A protein and the small-molecule ligand that binds it are described below.
Small molecule (SMILES): Cn1ncc(C(=O)N2CCC2)c1C(=O)NCCc1nc2ccccc2n1C

Sequence of chain 1.D:
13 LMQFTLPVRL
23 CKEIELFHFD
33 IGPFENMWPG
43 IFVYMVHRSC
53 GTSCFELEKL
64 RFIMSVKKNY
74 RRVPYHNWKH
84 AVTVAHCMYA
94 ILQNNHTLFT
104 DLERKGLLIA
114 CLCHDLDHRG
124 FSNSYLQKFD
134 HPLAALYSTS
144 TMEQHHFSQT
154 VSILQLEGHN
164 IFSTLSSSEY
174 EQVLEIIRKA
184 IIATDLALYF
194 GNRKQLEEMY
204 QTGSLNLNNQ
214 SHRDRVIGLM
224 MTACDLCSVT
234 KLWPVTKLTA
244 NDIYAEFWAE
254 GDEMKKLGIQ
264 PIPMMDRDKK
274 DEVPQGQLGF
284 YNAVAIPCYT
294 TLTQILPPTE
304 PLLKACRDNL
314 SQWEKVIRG

Binding-site contacts:
Ligand atom C7 contacts residue TYR247 of chain 1.D at 3.7 Å (hydrophobic).
Ligand atom C9 contacts residue GLY279 of chain 1.D at 3.8 Å.
Ligand atom C8 contacts residue GLU275 of chain 1.D at 3.5 Å.
Ligand atom N5 contacts residue GLY279 of chain 1.D at 3.4 Å.
Ligand atom C15 contacts residue PHE283 of chain 1.D at 3.6 Å (hydrophobic).
Ligand atom O22 contacts residue GLN280 of chain 1.D at 2.9 Å (h-bond).
Ligand atom C1 contacts residue MET267 of chain 1.D at 3.6 Å (hydrophobic).
Ligand atom C2 contacts residue MET267 of chain 1.D at 3.6 Å (hydrophobic).
Ligand atom C21 contacts residue PHE283 of chain 1.D at 3.5 Å (hydrophobic).
Ligand atom O24 contacts residue PHE283 of chain 1.D at 3.3 Å.
Ligand atom C12 contacts residue TYR247 of chain 1.D at 3.6 Å (hydrophobic).
Ligand atom C4 contacts residue VAL276 of chain 1.D at 3.7 Å (hydrophobic).
Ligand atom C12 contacts residue GLN280 of chain 1.D at 3.6 Å.
Ligand atom C11 contacts residue MET267 of chain 1.D at 3.7 Å (hydrophobic).
Ligand atom C6 contacts residue GLY279 of chain 1.D at 3.7 Å.
Ligand atom C1 contacts residue GLY279 of chain 1.D at 3.5 Å.
Ligand atom C7 contacts residue MET267 of chain 1.D at 3.7 Å (hydrophobic).
Ligand atom C10 contacts residue MET267 of chain 1.D at 3.8 Å (hydrophobic).
Ligand atom C19 contacts residue ILE246 of chain 1.D at 3.5 Å (hydrophobic).
Ligand atom N13 contacts residue PHE250 of chain 1.D at 3.7 Å.
Ligand atom C2 contacts residue GLY279 of chain 1.D at 3.3 Å.
Ligand atom N3 contacts residue TYR247 of chain 1.D at 2.6 Å (h-bond).
Ligand atom C11 contacts residue PHE283 of chain 1.D at 3.8 Å (hydrophobic).
Ligand atom C11 contacts residue GLY279 of chain 1.D at 3.7 Å.
Ligand atom C17 contacts residue LEU229 of chain 1.D at 3.5 Å (hydrophobic).
Ligand atom C1 contacts residue TYR247 of chain 1.D at 3.4 Å (hydrophobic).
Ligand atom C4 contacts residue MET267 of chain 1.D at 3.8 Å (hydrophobic).
Ligand atom C16 contacts residue PHE283 of chain 1.D at 3.4 Å (hydrophobic).
Ligand atom N14 contacts residue ILE246 of chain 1.D at 3.7 Å.
Ligand atom C17 contacts residue PHE283 of chain 1.D at 3.5 Å (hydrophobic).
Ligand atom C12 contacts residue MET267 of chain 1.D at 3.8 Å (hydrophobic).
Ligand atom N3 contacts residue GLY279 of chain 1.D at 3.8 Å.
Ligand atom N5 contacts residue MET267 of chain 1.D at 3.6 Å.
Ligand atom C10 contacts residue GLU275 of chain 1.D at 3.8 Å.
Ligand atom C7 contacts residue GLY279 of chain 1.D at 3.6 Å.
Ligand atom C21 contacts residue PHE250 of chain 1.D at 3.8 Å (hydrophobic).
Ligand atom N14 contacts residue PHE283 of chain 1.D at 3.6 Å.
Ligand atom N13 contacts residue PHE283 of chain 1.D at 3.8 Å.
Ligand atom N3 contacts residue MET267 of chain 1.D at 3.8 Å.
Ligand atom C4 contacts residue TYR247 of chain 1.D at 3.7 Å (hydrophobic).